Binding-site contacts:
Ligand atom C02 contacts residue TYR121 of chain 1.B at 3.7 Å (hydrophobic).
Ligand atom C12 contacts residue GLY142 of chain 1.B at 3.4 Å.
Ligand atom C09 contacts residue ALA123 of chain 1.B at 4.0 Å (hydrophobic).
Ligand atom CL15 contacts residue TYR141 of chain 1.B at 3.2 Å.
Ligand atom N06 contacts residue TYR121 of chain 1.B at 3.0 Å (h-bond).
Ligand atom C04 contacts residue TYR121 of chain 1.B at 3.5 Å (hydrophobic).
Ligand atom C14 contacts residue TYR152 of chain 1.B at 3.7 Å (hydrophobic).
Ligand atom C10 contacts residue ALA123 of chain 1.B at 4.0 Å (hydrophobic).
Ligand atom C12 contacts residue TYR152 of chain 1.B at 3.4 Å (hydrophobic).
Ligand atom C09 contacts residue TYR152 of chain 1.B at 3.9 Å (hydrophobic).
Ligand atom C14 contacts residue ALA123 of chain 1.B at 3.8 Å (hydrophobic).
Ligand atom O05 contacts residue TYR121 of chain 1.B at 2.9 Å (h-bond).
Ligand atom C01 contacts residue TYR121 of chain 1.B at 4.1 Å (hydrophobic).
Ligand atom C12 contacts residue ALA123 of chain 1.B at 4.0 Å (hydrophobic).
Ligand atom O05 contacts residue PRO122 of chain 1.B at 4.0 Å.
Ligand atom C13 contacts residue SER126 of chain 1.B at 3.9 Å.
Ligand atom C13 contacts residue ALA123 of chain 1.B at 3.7 Å (hydrophobic).
Ligand atom CL15 contacts residue TYR152 of chain 1.B at 3.8 Å.
Ligand atom C11 contacts residue SER126 of chain 1.B at 4.2 Å.
Ligand atom C11 contacts residue ALA123 of chain 1.B at 4.0 Å (hydrophobic).
Ligand atom C14 contacts residue PRO122 of chain 1.B at 4.0 Å (hydrophobic).
Ligand atom C13 contacts residue TYR152 of chain 1.B at 3.5 Å (hydrophobic).
Ligand atom CL15 contacts residue GLY142 of chain 1.B at 3.8 Å.
Ligand atom CL15 contacts residue SER126 of chain 1.B at 3.7 Å.
Ligand atom C03 contacts residue GLY150 of chain 1.B at 3.5 Å.
Ligand atom C07 contacts residue TYR121 of chain 1.B at 3.9 Å (hydrophobic).
Ligand atom C09 contacts residue TYR121 of chain 1.B at 4.0 Å (hydrophobic).
Ligand atom C12 contacts residue SER126 of chain 1.B at 3.2 Å.
Ligand atom C14 contacts residue TYR121 of chain 1.B at 3.3 Å (hydrophobic).
Ligand atom C04 contacts residue TYR152 of chain 1.B at 3.9 Å (hydrophobic).
Ligand atom C03 contacts residue TYR152 of chain 1.B at 4.0 Å (hydrophobic).
Ligand atom C10 contacts residue TYR152 of chain 1.B at 3.9 Å (hydrophobic).
Ligand atom O05 contacts residue ASP120 of chain 1.B at 3.4 Å.
Ligand atom C07 contacts residue TYR152 of chain 1.B at 4.1 Å (hydrophobic).
Ligand atom C04 contacts residue ASP120 of chain 1.B at 3.9 Å.
Ligand atom CL15 contacts residue PRO122 of chain 1.B at 3.9 Å.
Ligand atom C11 contacts residue TYR152 of chain 1.B at 3.8 Å (hydrophobic).
Ligand atom N06 contacts residue TYR152 of chain 1.B at 4.0 Å.
Ligand atom C11 contacts residue GLY142 of chain 1.B at 4.0 Å.
Ligand atom C13 contacts residue PRO122 of chain 1.B at 4.2 Å (hydrophobic).

Sequence of chain 1.B:
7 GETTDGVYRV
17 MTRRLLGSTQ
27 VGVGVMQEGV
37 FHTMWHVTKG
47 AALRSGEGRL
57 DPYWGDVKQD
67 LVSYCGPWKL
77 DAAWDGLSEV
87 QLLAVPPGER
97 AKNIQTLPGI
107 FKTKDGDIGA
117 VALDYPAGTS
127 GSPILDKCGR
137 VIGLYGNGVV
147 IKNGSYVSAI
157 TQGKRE

The small molecule below binds the protein below.
Small molecule (SMILES): CC(C)(CO)NC(=O)c1cccc(Cl)c1